Sequence of chain 1.B:
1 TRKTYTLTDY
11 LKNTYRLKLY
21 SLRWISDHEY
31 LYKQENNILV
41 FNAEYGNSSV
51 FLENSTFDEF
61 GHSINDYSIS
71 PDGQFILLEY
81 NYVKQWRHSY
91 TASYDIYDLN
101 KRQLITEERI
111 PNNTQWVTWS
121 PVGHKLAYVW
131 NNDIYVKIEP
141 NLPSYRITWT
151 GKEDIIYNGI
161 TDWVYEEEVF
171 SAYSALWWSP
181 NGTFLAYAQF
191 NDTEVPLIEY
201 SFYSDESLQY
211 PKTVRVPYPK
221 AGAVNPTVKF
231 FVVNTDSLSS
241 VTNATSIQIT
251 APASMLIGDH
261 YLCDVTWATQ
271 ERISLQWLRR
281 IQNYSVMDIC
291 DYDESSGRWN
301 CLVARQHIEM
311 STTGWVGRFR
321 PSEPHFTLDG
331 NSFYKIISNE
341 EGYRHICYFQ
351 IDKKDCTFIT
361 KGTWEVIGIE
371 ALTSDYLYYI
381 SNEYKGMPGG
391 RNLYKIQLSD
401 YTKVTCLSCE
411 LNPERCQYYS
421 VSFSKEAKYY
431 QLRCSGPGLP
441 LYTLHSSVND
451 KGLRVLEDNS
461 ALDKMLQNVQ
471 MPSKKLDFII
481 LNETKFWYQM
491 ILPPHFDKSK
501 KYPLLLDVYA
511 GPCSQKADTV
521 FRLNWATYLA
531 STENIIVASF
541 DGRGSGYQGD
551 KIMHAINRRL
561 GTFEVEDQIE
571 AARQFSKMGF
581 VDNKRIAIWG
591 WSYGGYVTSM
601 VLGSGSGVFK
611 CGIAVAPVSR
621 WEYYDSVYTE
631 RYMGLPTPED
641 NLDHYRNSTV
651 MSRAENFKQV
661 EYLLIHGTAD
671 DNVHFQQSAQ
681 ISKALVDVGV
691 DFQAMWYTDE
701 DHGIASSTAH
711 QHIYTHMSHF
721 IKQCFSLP

Binding-site contacts:
Ligand atom O7 contacts residue THR312 of chain 1.B at 3.5 Å.
Ligand atom C5 contacts residue ASN283 of chain 1.B at 3.6 Å.
Ligand atom C5 contacts residue ILE281 of chain 1.B at 3.9 Å (hydrophobic).
Ligand atom O5 contacts residue ILE281 of chain 1.B at 3.6 Å.
Ligand atom O7 contacts residue ASN283 of chain 1.B at 3.5 Å (h-bond).
Ligand atom C1 contacts residue ASN283 of chain 1.B at 1.4 Å.
Ligand atom C8 contacts residue MET310 of chain 1.B at 3.8 Å (hydrophobic).
Ligand atom C7 contacts residue ASN283 of chain 1.B at 3.4 Å.
Ligand atom N2 contacts residue SER311 of chain 1.B at 4.5 Å.
Ligand atom C3 contacts residue ASN283 of chain 1.B at 3.8 Å.
Ligand atom C6 contacts residue ILE281 of chain 1.B at 4.3 Å (hydrophobic).
Ligand atom C8 contacts residue ASN283 of chain 1.B at 4.5 Å.
Ligand atom O7 contacts residue SER311 of chain 1.B at 3.1 Å (h-bond).
Ligand atom C4 contacts residue ASN283 of chain 1.B at 4.2 Å.
Ligand atom C8 contacts residue SER311 of chain 1.B at 4.0 Å.
Ligand atom C6 contacts residue ARG558 of chain 1.B at 4.1 Å.
Ligand atom O6 contacts residue ARG558 of chain 1.B at 3.8 Å.
Ligand atom N2 contacts residue ASN283 of chain 1.B at 2.8 Å (h-bond).
Ligand atom C7 contacts residue SER311 of chain 1.B at 3.6 Å.
Ligand atom C1 contacts residue ILE281 of chain 1.B at 3.9 Å (hydrophobic).
Ligand atom O5 contacts residue ASN283 of chain 1.B at 2.3 Å (h-bond).
Ligand atom C2 contacts residue ASN283 of chain 1.B at 2.4 Å.

This small molecule binds to this protein.
Small molecule (SMILES): CC(=O)N[C@@H]1[C@@H](O)[C@H](O)[C@@H](CO)O[C@H]1O